The small molecule below binds the protein below.
Small molecule (SMILES): CC(=O)N[C@@H]1[C@@H](O)[C@H](O)[C@@H](CO)O[C@H]1O

Sequence of chain 4.A:
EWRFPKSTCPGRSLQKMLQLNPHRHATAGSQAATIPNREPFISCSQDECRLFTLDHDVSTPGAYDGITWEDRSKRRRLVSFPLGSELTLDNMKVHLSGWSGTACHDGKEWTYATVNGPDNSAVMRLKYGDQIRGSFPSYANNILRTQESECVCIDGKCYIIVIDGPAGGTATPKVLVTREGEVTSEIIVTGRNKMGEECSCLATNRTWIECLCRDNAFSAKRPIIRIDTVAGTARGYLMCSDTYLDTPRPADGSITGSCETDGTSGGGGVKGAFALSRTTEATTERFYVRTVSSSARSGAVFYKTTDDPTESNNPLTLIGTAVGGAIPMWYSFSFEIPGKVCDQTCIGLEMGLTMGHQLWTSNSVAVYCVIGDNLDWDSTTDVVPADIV

Binding-site contacts:
Ligand atom C1 contacts residue THR222 of chain 4.A at 4.3 Å.
Ligand atom C5 contacts residue ASN220 of chain 4.A at 3.7 Å.
Ligand atom C8 contacts residue ARG221 of chain 4.A at 3.9 Å.
Ligand atom C7 contacts residue THR222 of chain 4.A at 4.2 Å.
Ligand atom C3 contacts residue THR222 of chain 4.A at 4.4 Å.
Ligand atom C2 contacts residue TRP223 of chain 4.A at 4.4 Å (hydrophobic).
Ligand atom O7 contacts residue GLU296 of chain 4.A at 3.6 Å.
Ligand atom C3 contacts residue TRP223 of chain 4.A at 3.9 Å (hydrophobic).
Ligand atom C7 contacts residue THR295 of chain 4.A at 4.1 Å.
Ligand atom N2 contacts residue THR222 of chain 4.A at 3.4 Å (h-bond).
Ligand atom C8 contacts residue THR295 of chain 4.A at 4.0 Å.
Ligand atom C2 contacts residue THR222 of chain 4.A at 4.2 Å.
Ligand atom O5 contacts residue TRP223 of chain 4.A at 4.0 Å.
Ligand atom C1 contacts residue TRP223 of chain 4.A at 3.7 Å (hydrophobic).
Ligand atom C7 contacts residue GLU296 of chain 4.A at 4.3 Å.
Ligand atom C2 contacts residue ASN220 of chain 4.A at 2.5 Å.
Ligand atom C1 contacts residue ASN220 of chain 4.A at 1.4 Å.
Ligand atom O5 contacts residue ASN220 of chain 4.A at 2.4 Å (h-bond).
Ligand atom O5 contacts residue GLU296 of chain 4.A at 4.0 Å.
Ligand atom O7 contacts residue ASN220 of chain 4.A at 3.8 Å.
Ligand atom N2 contacts residue ASN220 of chain 4.A at 2.9 Å (h-bond).
Ligand atom C7 contacts residue ASN220 of chain 4.A at 3.6 Å.
Ligand atom N2 contacts residue GLU296 of chain 4.A at 4.5 Å.
Ligand atom C2 contacts residue GLU296 of chain 4.A at 4.0 Å.
Ligand atom O7 contacts residue THR295 of chain 4.A at 4.1 Å.
Ligand atom C4 contacts residue TRP223 of chain 4.A at 3.9 Å (hydrophobic).
Ligand atom C1 contacts residue GLU296 of chain 4.A at 3.7 Å.
Ligand atom C4 contacts residue ASN220 of chain 4.A at 4.2 Å.
Ligand atom O4 contacts residue TRP223 of chain 4.A at 3.8 Å.
Ligand atom C6 contacts residue TRP223 of chain 4.A at 3.8 Å (hydrophobic).
Ligand atom C5 contacts residue TRP223 of chain 4.A at 3.4 Å (hydrophobic).
Ligand atom C3 contacts residue ASN220 of chain 4.A at 3.8 Å.
Ligand atom C8 contacts residue THR222 of chain 4.A at 4.1 Å.